Binding-site contacts:
Ligand atom C7 contacts residue ARG155 of chain 1.GB at 4.4 Å.
Ligand atom CB contacts residue DOL1 of chain 1.FI at 4.1 Å.
Ligand atom CG contacts residue DOL1 of chain 1.FI at 3.7 Å.
Ligand atom C5 contacts residue ARG155 of chain 1.GB at 3.9 Å.
Ligand atom C8 contacts residue ARG155 of chain 1.GB at 4.4 Å.

The small molecule below binds the protein below.
Small molecule (SMILES): CC[C@H]1NC(=O)[C@@H](NC(=O)c2ncccc2O)[C@H](C)OC(=O)[C@H](c2ccccc2)NC(=O)[C@@H]2CC(=O)[C@@H](CS[C@@H]3CN4CCC3CC4)CN2C(=O)[C@H](Cc2ccc(N(C)C)cc2)N(C)C(=O)[C@H]2CCCN2C1=O

Sequence of chain 1.GB:
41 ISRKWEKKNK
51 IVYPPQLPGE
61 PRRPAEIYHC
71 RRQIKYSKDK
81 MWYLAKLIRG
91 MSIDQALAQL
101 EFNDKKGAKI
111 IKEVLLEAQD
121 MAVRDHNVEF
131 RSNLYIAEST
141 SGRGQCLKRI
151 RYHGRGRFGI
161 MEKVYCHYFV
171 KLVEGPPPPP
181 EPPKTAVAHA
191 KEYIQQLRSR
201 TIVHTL